Sequence of chain 1.B:
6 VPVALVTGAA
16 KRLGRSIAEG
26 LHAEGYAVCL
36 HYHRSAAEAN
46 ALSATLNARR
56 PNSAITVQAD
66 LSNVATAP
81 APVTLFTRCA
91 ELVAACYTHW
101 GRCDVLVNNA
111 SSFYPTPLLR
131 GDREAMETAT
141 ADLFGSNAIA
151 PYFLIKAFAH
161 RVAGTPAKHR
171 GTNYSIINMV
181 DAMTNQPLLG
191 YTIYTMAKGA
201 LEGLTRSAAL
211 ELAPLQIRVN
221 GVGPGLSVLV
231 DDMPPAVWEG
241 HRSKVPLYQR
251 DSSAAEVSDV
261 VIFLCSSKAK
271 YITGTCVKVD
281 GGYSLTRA

Sequence of chain 1.C:
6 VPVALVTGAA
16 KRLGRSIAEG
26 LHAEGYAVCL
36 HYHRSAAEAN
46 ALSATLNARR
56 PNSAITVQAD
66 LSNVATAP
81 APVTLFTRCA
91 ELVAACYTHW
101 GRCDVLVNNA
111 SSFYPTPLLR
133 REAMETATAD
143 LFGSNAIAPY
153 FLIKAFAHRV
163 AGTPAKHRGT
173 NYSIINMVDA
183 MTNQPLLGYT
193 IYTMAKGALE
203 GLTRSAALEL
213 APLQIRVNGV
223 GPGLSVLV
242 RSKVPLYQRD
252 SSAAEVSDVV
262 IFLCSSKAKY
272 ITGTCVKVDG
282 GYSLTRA

This small molecule binds to this protein.
Small molecule (SMILES): C#CCN(Cc1ccc2[nH]c(N)nc(=O)c2c1)c1ccc(C(=O)N[C@@H](CCC(=O)O)C(=O)O)cc1

Binding-site contacts:
Ligand atom CT contacts residue ARG287 of chain 1.C at 3.8 Å.
Ligand atom NA2 contacts residue SER111 of chain 1.B at 2.7 Å (h-bond).
Ligand atom O2 contacts residue ARG287 of chain 1.C at 3.5 Å.
Ligand atom C4A contacts residue PHE113 of chain 1.B at 3.8 Å (hydrophobic).
Ligand atom CP1 contacts residue PHE113 of chain 1.B at 3.8 Å (hydrophobic).
Ligand atom C15 contacts residue LEU226 of chain 1.B at 3.7 Å (hydrophobic).
Ligand atom C8 contacts residue NDP1 of chain 1.J at 3.4 Å.
Ligand atom C16 contacts residue HIS241 of chain 1.B at 3.3 Å.
Ligand atom C5 contacts residue NDP1 of chain 1.J at 3.5 Å.
Ligand atom C13 contacts residue LEU226 of chain 1.B at 3.6 Å (hydrophobic).
Ligand atom C8A contacts residue NDP1 of chain 1.J at 3.7 Å.
Ligand atom NA2 contacts residue NDP1 of chain 1.J at 3.2 Å (h-bond).
Ligand atom C contacts residue TYR283 of chain 1.B at 3.5 Å (hydrophobic).
Ligand atom C7 contacts residue NDP1 of chain 1.J at 3.3 Å.
Ligand atom C9 contacts residue NDP1 of chain 1.J at 3.6 Å.
Ligand atom C12 contacts residue LEU188 of chain 1.B at 3.5 Å (hydrophobic).
Ligand atom C13 contacts residue ARG287 of chain 1.C at 3.5 Å.
Ligand atom O2 contacts residue ALA288 of chain 1.C at 3.1 Å (h-bond).
Ligand atom C4 contacts residue NDP1 of chain 1.J at 3.4 Å.
Ligand atom O contacts residue TYR283 of chain 1.B at 2.4 Å (h-bond).
Ligand atom C14 contacts residue LEU226 of chain 1.B at 3.5 Å (hydrophobic).
Ligand atom O1 contacts residue LEU188 of chain 1.B at 3.8 Å.
Ligand atom N1 contacts residue NDP1 of chain 1.J at 3.1 Å (h-bond).
Ligand atom O4 contacts residue ARG17 of chain 1.B at 3.3 Å (salt-bridge).
Ligand atom O4 contacts residue NDP1 of chain 1.J at 3.2 Å (h-bond).
Ligand atom C9 contacts residue LEU226 of chain 1.B at 3.7 Å (hydrophobic).
Ligand atom O2 contacts residue TYR283 of chain 1.B at 3.7 Å.
Ligand atom C12 contacts residue ARG287 of chain 1.C at 2.9 Å.
Ligand atom NA2 contacts residue PHE113 of chain 1.B at 3.7 Å.
Ligand atom C2 contacts residue PHE113 of chain 1.B at 3.5 Å (hydrophobic).
Ligand atom C8 contacts residue TYR194 of chain 1.B at 3.2 Å (hydrophobic).
Ligand atom N3 contacts residue NDP1 of chain 1.J at 2.6 Å (h-bond).
Ligand atom C6 contacts residue NDP1 of chain 1.J at 3.5 Å.
Ligand atom C15 contacts residue LEU229 of chain 1.B at 3.5 Å (hydrophobic).
Ligand atom O contacts residue ARG287 of chain 1.C at 3.0 Å (salt-bridge).
Ligand atom C4A contacts residue NDP1 of chain 1.J at 3.8 Å.
Ligand atom N10 contacts residue LEU229 of chain 1.B at 3.6 Å.
Ligand atom C2 contacts residue NDP1 of chain 1.J at 3.3 Å.
Ligand atom O1 contacts residue ARG287 of chain 1.C at 3.3 Å.
Ligand atom N1 contacts residue TYR194 of chain 1.B at 3.5 Å (h-bond).